Sequence of chain 44.F:
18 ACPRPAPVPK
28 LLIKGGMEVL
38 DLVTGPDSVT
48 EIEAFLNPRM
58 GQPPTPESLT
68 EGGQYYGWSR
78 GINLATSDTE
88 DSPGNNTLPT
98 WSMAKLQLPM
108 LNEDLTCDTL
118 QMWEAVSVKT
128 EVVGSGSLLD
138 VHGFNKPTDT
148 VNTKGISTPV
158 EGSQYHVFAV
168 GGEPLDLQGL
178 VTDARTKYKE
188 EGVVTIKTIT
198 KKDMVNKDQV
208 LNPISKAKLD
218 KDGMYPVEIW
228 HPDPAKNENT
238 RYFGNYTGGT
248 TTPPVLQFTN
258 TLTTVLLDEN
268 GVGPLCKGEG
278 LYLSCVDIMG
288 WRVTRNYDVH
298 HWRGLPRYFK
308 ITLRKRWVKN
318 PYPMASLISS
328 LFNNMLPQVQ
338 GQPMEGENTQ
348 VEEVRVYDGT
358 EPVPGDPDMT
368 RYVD

Sequence of chain 45.F:
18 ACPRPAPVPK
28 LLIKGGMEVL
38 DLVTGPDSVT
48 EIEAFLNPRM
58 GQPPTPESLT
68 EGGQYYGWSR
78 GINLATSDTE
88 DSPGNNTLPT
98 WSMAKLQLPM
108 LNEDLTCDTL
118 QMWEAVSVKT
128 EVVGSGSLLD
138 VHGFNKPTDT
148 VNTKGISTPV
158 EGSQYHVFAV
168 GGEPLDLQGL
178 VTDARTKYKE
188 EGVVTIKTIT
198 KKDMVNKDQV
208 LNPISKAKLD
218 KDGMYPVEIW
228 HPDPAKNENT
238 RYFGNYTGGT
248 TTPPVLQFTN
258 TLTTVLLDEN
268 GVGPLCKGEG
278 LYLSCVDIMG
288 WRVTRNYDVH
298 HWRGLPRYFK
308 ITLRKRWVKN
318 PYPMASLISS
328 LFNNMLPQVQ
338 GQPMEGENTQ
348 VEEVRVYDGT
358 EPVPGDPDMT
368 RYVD

Binding-site contacts:
Ligand atom C1 contacts residue TYR72 of chain 45.F at 3.8 Å (hydrophobic).
Ligand atom O3 contacts residue GLY78 of chain 45.F at 3.7 Å.
Ligand atom C3 contacts residue GLY78 of chain 45.F at 4.0 Å.
Ligand atom C4 contacts residue GLY78 of chain 45.F at 3.4 Å.
Ligand atom C3 contacts residue VAL296 of chain 45.F at 3.5 Å (hydrophobic).
Ligand atom O8 contacts residue ARG77 of chain 45.F at 3.9 Å.
Ligand atom C3 contacts residue ARG77 of chain 45.F at 3.9 Å.
Ligand atom C11 contacts residue ASP85 of chain 44.F at 3.7 Å.
Ligand atom O1B contacts residue ARG77 of chain 45.F at 2.9 Å (salt-bridge).
Ligand atom O4 contacts residue ILE79 of chain 45.F at 3.5 Å (h-bond).
Ligand atom O10 contacts residue THR291 of chain 45.F at 3.7 Å.
Ligand atom O1B contacts residue TYR72 of chain 45.F at 4.1 Å.
Ligand atom C10 contacts residue TYR72 of chain 45.F at 4.1 Å (hydrophobic).
Ligand atom C6 contacts residue ASN93 of chain 45.F at 3.1 Å.
Ligand atom O1A contacts residue GLY78 of chain 45.F at 3.7 Å.
Ligand atom C2 contacts residue GLY78 of chain 45.F at 4.2 Å.
Ligand atom C4 contacts residue TYR72 of chain 45.F at 3.5 Å (hydrophobic).
Ligand atom C7 contacts residue TYR72 of chain 45.F at 4.2 Å (hydrophobic).
Ligand atom O1A contacts residue TYR72 of chain 45.F at 3.2 Å.
Ligand atom O4 contacts residue THR291 of chain 45.F at 3.3 Å.
Ligand atom C3 contacts residue GLY78 of chain 45.F at 4.2 Å.
Ligand atom O8 contacts residue TYR72 of chain 45.F at 4.2 Å.
Ligand atom C3 contacts residue HIS298 of chain 45.F at 4.1 Å.
Ligand atom N5 contacts residue TYR72 of chain 45.F at 3.1 Å (h-bond).
Ligand atom O10 contacts residue ASN293 of chain 45.F at 3.5 Å (h-bond).
Ligand atom O4 contacts residue HIS298 of chain 45.F at 3.1 Å (h-bond).
Ligand atom O4 contacts residue ASN80 of chain 45.F at 4.2 Å.
Ligand atom C6 contacts residue TYR72 of chain 45.F at 3.6 Å (hydrophobic).
Ligand atom O1A contacts residue ARG77 of chain 45.F at 3.0 Å (salt-bridge).
Ligand atom C5 contacts residue ASN93 of chain 45.F at 4.2 Å.
Ligand atom C5 contacts residue TYR72 of chain 45.F at 3.6 Å (hydrophobic).
Ligand atom C4 contacts residue HIS298 of chain 45.F at 4.1 Å.
Ligand atom O4 contacts residue TYR72 of chain 45.F at 4.3 Å.
Ligand atom C4 contacts residue VAL296 of chain 45.F at 4.3 Å (hydrophobic).
Ligand atom C6 contacts residue THR94 of chain 45.F at 4.2 Å.
Ligand atom O3 contacts residue ASN80 of chain 45.F at 4.0 Å.
Ligand atom C1 contacts residue ARG77 of chain 45.F at 3.5 Å.
Ligand atom O4 contacts residue VAL296 of chain 45.F at 3.8 Å.
Ligand atom O6 contacts residue ASN93 of chain 45.F at 2.9 Å (h-bond).
Ligand atom O4 contacts residue GLY78 of chain 45.F at 3.1 Å.

The small molecule below binds the protein below.
Small molecule (SMILES): CC(=O)N[C@H]1[C@H]([C@H](O)[C@H](O)CO)O[C@@](O[C@H]2[C@@H](O)[C@@H](CO)O[C@@H](O[C@H]3[C@H](O)[C@@H](O)[C@H](O)O[C@@H]3CO)[C@@H]2O)(C(=O)O)C[C@@H]1O